The protein below binds the small molecule below.
Small molecule (SMILES): CC(=O)N[C@@H]1[C@@H](O)[C@H](O)[C@@H](CO)O[C@H]1O

Binding-site contacts:
Ligand atom C2 contacts residue ASN504 of chain 1.A at 2.9 Å.
Ligand atom O7 contacts residue ASP501 of chain 1.A at 4.2 Å.
Ligand atom C1 contacts residue ASN504 of chain 1.A at 1.7 Å.
Ligand atom C3 contacts residue ASN504 of chain 1.A at 4.1 Å.
Ligand atom O7 contacts residue ASN504 of chain 1.A at 3.4 Å (h-bond).
Ligand atom C4 contacts residue ASN504 of chain 1.A at 4.3 Å.
Ligand atom N2 contacts residue ASN504 of chain 1.A at 3.3 Å (h-bond).
Ligand atom C5 contacts residue ASN504 of chain 1.A at 3.6 Å.
Ligand atom C7 contacts residue ASN504 of chain 1.A at 3.5 Å.
Ligand atom O5 contacts residue ASN504 of chain 1.A at 2.5 Å (h-bond).

Sequence of chain 1.A:
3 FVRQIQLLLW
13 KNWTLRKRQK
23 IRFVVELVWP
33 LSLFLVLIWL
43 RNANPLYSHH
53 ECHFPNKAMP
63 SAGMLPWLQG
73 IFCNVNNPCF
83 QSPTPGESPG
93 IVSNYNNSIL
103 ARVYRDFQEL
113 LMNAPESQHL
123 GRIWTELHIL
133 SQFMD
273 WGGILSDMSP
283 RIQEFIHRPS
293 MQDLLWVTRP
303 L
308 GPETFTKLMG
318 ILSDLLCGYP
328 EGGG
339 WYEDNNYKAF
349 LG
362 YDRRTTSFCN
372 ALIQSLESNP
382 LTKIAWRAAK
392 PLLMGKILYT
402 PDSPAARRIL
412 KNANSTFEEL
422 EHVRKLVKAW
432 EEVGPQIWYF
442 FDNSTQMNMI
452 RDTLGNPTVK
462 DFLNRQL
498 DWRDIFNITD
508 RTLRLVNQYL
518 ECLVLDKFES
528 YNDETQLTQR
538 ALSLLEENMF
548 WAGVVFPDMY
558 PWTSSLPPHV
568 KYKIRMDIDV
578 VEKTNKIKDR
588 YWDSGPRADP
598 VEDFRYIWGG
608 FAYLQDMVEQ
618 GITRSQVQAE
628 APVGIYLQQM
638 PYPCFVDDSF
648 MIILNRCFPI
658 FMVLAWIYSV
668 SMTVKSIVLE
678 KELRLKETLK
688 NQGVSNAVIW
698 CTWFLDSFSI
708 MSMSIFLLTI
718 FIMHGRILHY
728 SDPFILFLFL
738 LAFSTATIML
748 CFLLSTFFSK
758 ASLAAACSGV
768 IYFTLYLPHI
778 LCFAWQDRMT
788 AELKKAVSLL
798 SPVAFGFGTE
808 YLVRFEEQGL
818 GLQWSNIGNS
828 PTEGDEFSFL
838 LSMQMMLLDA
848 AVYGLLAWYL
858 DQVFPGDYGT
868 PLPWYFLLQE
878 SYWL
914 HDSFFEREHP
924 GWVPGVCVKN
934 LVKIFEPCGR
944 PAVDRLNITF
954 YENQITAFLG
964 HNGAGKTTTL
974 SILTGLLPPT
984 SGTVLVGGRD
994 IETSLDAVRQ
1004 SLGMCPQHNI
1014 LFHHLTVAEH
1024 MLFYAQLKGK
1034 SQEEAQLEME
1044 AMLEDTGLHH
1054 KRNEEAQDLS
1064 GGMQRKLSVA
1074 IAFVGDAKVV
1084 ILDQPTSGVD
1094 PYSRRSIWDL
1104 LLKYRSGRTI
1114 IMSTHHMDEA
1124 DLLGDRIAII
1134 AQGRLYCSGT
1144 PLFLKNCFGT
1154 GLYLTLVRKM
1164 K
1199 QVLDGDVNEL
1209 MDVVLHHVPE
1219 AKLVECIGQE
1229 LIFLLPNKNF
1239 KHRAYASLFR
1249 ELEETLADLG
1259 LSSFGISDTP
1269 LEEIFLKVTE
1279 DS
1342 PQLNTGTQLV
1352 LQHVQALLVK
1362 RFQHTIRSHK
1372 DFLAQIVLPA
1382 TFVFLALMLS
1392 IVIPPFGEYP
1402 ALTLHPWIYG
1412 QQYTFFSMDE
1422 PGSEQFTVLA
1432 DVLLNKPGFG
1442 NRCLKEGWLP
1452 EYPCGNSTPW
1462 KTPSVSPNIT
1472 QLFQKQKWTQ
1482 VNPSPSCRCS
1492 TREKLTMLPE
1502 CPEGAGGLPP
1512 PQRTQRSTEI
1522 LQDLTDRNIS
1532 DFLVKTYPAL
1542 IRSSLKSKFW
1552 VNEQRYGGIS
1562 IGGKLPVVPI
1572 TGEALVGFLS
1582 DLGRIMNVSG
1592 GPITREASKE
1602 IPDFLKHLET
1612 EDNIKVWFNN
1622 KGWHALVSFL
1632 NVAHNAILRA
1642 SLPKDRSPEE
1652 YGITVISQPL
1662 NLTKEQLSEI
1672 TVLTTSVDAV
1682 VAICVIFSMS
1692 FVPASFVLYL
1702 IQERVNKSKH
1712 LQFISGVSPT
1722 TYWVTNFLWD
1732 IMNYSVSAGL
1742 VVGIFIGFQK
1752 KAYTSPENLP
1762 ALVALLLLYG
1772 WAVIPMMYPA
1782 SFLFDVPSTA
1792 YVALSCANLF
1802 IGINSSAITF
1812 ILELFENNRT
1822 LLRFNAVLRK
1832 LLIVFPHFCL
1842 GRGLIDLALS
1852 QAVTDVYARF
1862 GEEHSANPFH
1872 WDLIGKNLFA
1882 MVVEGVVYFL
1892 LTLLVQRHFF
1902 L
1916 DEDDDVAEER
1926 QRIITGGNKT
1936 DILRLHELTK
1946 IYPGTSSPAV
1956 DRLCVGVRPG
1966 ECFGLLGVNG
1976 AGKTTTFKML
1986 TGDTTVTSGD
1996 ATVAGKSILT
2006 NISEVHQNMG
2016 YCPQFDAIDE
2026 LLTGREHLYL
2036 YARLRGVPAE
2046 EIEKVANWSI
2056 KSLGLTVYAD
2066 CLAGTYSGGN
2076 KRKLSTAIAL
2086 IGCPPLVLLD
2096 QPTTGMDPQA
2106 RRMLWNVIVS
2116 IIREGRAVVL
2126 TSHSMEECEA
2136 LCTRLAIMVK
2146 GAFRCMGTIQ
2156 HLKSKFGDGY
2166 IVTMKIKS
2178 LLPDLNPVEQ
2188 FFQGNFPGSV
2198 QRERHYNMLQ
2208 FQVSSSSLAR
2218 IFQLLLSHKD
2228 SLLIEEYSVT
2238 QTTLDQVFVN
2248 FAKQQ